This protein binds this small molecule.
Small molecule (SMILES): CC(=O)N[C@@H]1[C@@H](O)[C@H](O)[C@@H](CO)O[C@H]1O

Sequence of chain 1.C:
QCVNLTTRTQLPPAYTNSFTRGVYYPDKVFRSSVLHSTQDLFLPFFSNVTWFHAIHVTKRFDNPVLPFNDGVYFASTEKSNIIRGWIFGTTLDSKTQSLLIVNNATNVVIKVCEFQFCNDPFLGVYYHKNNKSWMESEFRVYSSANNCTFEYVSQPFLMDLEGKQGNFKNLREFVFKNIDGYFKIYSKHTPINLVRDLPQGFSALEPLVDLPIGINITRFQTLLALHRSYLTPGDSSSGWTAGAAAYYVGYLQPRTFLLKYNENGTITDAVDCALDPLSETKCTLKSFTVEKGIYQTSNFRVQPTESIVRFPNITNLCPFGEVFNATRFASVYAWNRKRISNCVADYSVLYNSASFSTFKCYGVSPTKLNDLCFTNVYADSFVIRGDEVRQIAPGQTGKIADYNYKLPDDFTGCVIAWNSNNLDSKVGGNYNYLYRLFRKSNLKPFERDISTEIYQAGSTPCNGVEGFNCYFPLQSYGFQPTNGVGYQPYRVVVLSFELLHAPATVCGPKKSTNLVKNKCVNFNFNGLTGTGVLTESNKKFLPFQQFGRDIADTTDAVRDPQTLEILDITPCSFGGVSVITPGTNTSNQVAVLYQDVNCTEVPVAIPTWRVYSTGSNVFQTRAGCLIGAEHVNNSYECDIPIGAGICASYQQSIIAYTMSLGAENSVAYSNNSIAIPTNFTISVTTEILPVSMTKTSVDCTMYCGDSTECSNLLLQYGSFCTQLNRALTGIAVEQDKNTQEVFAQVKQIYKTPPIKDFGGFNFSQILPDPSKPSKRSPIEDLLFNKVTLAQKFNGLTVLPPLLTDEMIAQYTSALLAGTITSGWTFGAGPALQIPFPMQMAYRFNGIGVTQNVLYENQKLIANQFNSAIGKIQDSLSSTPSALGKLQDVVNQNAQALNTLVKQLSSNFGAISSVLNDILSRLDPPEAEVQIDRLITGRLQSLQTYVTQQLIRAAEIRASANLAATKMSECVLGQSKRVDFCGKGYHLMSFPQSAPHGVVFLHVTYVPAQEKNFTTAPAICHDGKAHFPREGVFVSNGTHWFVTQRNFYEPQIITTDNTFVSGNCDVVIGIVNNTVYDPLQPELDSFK

Binding-site contacts:
Ligand atom C3 contacts residue ASN657 of chain 1.C at 3.8 Å.
Ligand atom O7 contacts residue ASN657 of chain 1.C at 3.8 Å.
Ligand atom C1 contacts residue ASN657 of chain 1.C at 1.4 Å.
Ligand atom C4 contacts residue ASN657 of chain 1.C at 4.2 Å.
Ligand atom C5 contacts residue ASN657 of chain 1.C at 3.7 Å.
Ligand atom C2 contacts residue ASN657 of chain 1.C at 2.4 Å.
Ligand atom N2 contacts residue ASN657 of chain 1.C at 2.9 Å (h-bond).
Ligand atom O5 contacts residue ASN657 of chain 1.C at 2.4 Å (h-bond).
Ligand atom C7 contacts residue ASN657 of chain 1.C at 3.5 Å.